A small-molecule ligand and the protein it binds are described below.
Small molecule (SMILES): CC(=O)N[C@H]1[C@H](O[C@H]2[C@H](O)[C@@H](NC(C)=O)CO[C@@H]2CO[C@@H]2O[C@@H](C)[C@@H](O)[C@@H](O)[C@@H]2O)O[C@H](CO)[C@@H](O)[C@@H]1O

Sequence of chain 1.E:
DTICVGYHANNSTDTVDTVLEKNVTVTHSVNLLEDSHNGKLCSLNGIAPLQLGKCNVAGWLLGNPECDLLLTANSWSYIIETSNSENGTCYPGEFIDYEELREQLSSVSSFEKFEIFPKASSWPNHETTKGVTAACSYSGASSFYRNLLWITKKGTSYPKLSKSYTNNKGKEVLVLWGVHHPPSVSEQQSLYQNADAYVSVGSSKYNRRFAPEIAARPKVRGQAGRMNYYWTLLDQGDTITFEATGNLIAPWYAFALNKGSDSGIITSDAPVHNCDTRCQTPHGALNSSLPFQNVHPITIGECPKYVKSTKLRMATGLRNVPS

Binding-site contacts:
Ligand atom O5 contacts residue ASN23 of chain 1.E at 4.0 Å.
Ligand atom O7 contacts residue LYS22 of chain 1.E at 4.3 Å.
Ligand atom C8 contacts residue ASN23 of chain 1.E at 3.2 Å.
Ligand atom C5 contacts residue ASN23 of chain 1.E at 3.6 Å.
Ligand atom C4 contacts residue ASN23 of chain 1.E at 4.2 Å.
Ligand atom N2 contacts residue ASN23 of chain 1.E at 3.0 Å (h-bond).
Ligand atom C2 contacts residue ASN23 of chain 1.E at 2.5 Å.
Ligand atom C3 contacts residue ASN23 of chain 1.E at 3.8 Å.
Ligand atom C1 contacts residue ASN23 of chain 1.E at 1.4 Å.
Ligand atom C5 contacts residue ASN23 of chain 1.E at 3.7 Å.
Ligand atom O7 contacts residue ASN23 of chain 1.E at 4.5 Å.
Ligand atom O5 contacts residue ASN23 of chain 1.E at 2.3 Å (h-bond).
Ligand atom C6 contacts residue ASN23 of chain 1.E at 3.3 Å.
Ligand atom C7 contacts residue ASN23 of chain 1.E at 3.5 Å.